Sequence of chain 1.A:
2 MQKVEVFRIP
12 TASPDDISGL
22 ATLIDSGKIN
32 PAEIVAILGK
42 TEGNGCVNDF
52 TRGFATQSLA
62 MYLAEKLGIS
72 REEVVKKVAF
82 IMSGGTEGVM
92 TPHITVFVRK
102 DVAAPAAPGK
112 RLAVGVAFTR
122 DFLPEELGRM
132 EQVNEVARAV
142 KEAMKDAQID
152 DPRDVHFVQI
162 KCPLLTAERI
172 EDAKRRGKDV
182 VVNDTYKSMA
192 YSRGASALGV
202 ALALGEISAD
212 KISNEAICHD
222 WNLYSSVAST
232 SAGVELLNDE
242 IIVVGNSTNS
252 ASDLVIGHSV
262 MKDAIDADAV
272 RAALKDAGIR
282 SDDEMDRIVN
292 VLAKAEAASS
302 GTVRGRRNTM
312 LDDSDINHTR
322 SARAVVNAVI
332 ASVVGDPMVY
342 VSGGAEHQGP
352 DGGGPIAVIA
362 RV

A protein and the small-molecule ligand that binds it are described below.
Small molecule (SMILES): OCCCO

Binding-site contacts:
Ligand atom O3 contacts residue ASP283 of chain 1.A at 4.2 Å.
Ligand atom C1 contacts residue ASP284 of chain 1.A at 4.4 Å.
Ligand atom C3 contacts residue ASP283 of chain 1.A at 3.5 Å.
Ligand atom O3 contacts residue ASP284 of chain 1.A at 2.5 Å (salt-bridge).
Ligand atom O3 contacts residue SER282 of chain 1.A at 3.8 Å.
Ligand atom C3 contacts residue ASP284 of chain 1.A at 3.2 Å.
Ligand atom O1 contacts residue ASP283 of chain 1.A at 4.2 Å.
Ligand atom C1 contacts residue ASP283 of chain 1.A at 3.2 Å.
Ligand atom C2 contacts residue ASP283 of chain 1.A at 3.7 Å.
Ligand atom C2 contacts residue ASP284 of chain 1.A at 3.0 Å.